Sequence of chain 1.A:
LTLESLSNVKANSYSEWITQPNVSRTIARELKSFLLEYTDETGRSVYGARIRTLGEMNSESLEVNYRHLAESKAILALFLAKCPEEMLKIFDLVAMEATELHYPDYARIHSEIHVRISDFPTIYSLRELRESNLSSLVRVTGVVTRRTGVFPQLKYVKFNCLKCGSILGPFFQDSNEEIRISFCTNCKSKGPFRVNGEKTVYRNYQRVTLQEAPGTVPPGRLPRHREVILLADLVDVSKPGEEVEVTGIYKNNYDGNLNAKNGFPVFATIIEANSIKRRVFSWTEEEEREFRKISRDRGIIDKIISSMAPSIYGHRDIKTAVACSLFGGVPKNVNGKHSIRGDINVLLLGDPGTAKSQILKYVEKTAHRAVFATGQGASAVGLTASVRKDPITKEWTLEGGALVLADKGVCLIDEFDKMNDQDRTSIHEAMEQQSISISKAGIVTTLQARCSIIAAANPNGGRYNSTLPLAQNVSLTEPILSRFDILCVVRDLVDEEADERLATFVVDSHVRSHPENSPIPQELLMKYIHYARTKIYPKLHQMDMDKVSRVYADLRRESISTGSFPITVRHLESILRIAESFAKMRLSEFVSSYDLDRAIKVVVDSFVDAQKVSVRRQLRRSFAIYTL

Binding-site contacts:
Ligand atom O3G contacts residue SER423 of chain 1.D at 3.6 Å (h-bond).
Ligand atom O1A contacts residue ALA421 of chain 1.D at 3.3 Å.
Ligand atom PG contacts residue MG1 of chain 1.V at 2.5 Å.
Ligand atom N6 contacts residue ILE568 of chain 1.D at 3.3 Å.
Ligand atom O2A contacts residue THR420 of chain 1.D at 3.1 Å (h-bond).
Ligand atom C5' contacts residue ARG808 of chain 1.A at 3.5 Å.
Ligand atom O3' contacts residue GLU811 of chain 1.A at 2.4 Å (salt-bridge).
Ligand atom O2B contacts residue GLY419 of chain 1.D at 2.5 Å (h-bond).
Ligand atom S1G contacts residue ARG808 of chain 1.A at 2.8 Å (salt-bridge).
Ligand atom O3G contacts residue MG1 of chain 1.V at 2.4 Å.
Ligand atom C8 contacts residue GLY419 of chain 1.D at 3.2 Å.
Ligand atom O3A contacts residue MG1 of chain 1.V at 3.3 Å.
Ligand atom O2' contacts residue GLU811 of chain 1.A at 3.6 Å (salt-bridge).
Ligand atom O3G contacts residue GLU481 of chain 1.D at 2.8 Å (salt-bridge).
Ligand atom C3' contacts residue GLU811 of chain 1.A at 3.5 Å.
Ligand atom N7 contacts residue ALA421 of chain 1.D at 3.4 Å.
Ligand atom O2G contacts residue ASN524 of chain 1.D at 2.7 Å (h-bond).
Ligand atom O2A contacts residue ALA421 of chain 1.D at 2.5 Å (h-bond).
Ligand atom PG contacts residue ASN524 of chain 1.D at 3.6 Å.
Ligand atom O2A contacts residue GLY419 of chain 1.D at 3.2 Å.
Ligand atom N7 contacts residue GLY419 of chain 1.D at 3.5 Å (h-bond).
Ligand atom N6 contacts residue PHE379 of chain 1.D at 3.2 Å (h-bond).
Ligand atom O3B contacts residue SER423 of chain 1.D at 2.7 Å (h-bond).
Ligand atom O1B contacts residue THR420 of chain 1.D at 3.5 Å (h-bond).
Ligand atom O2G contacts residue LYS422 of chain 1.D at 3.1 Å (salt-bridge).
Ligand atom O1A contacts residue GLN424 of chain 1.D at 3.0 Å (h-bond).
Ligand atom O2B contacts residue ARG808 of chain 1.A at 2.6 Å (salt-bridge).
Ligand atom C5 contacts residue ALA421 of chain 1.D at 3.5 Å (hydrophobic).
Ligand atom C2 contacts residue SER377 of chain 1.D at 3.3 Å.
Ligand atom O1B contacts residue ALA421 of chain 1.D at 3.4 Å (h-bond).
Ligand atom N1 contacts residue PHE379 of chain 1.D at 3.4 Å (h-bond).
Ligand atom O1A contacts residue SER423 of chain 1.D at 3.2 Å (h-bond).
Ligand atom O3B contacts residue MG1 of chain 1.V at 2.1 Å.
Ligand atom C8 contacts residue VAL807 of chain 1.A at 3.6 Å (hydrophobic).
Ligand atom O2' contacts residue HIS531 of chain 1.A at 3.5 Å (h-bond).
Ligand atom S1G contacts residue MG1 of chain 1.V at 3.3 Å.
Ligand atom O2B contacts residue PRO418 of chain 1.D at 3.4 Å.
Ligand atom O1B contacts residue LYS422 of chain 1.D at 3.3 Å (salt-bridge).
Ligand atom PB contacts residue MG1 of chain 1.V at 3.2 Å.
Ligand atom O3G contacts residue ASN524 of chain 1.D at 3.5 Å (h-bond).

Sequence of chain 1.D:
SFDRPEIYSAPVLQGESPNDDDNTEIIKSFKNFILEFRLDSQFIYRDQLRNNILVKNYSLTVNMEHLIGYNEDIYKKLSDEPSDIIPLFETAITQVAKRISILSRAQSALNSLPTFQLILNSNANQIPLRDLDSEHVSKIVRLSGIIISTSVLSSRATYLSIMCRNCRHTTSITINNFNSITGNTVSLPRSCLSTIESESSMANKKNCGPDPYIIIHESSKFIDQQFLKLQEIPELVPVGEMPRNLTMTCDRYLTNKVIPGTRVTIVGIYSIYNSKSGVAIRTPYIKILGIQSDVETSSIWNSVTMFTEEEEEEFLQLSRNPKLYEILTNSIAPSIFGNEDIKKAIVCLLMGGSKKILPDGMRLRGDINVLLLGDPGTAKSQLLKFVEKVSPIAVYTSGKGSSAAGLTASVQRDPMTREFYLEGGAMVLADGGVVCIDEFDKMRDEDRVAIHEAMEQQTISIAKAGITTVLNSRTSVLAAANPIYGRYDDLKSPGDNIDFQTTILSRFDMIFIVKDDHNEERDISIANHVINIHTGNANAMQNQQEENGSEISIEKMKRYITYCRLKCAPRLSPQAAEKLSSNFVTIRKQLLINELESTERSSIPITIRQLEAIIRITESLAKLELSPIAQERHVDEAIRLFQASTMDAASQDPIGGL

The small molecule below binds the protein below.
Small molecule (SMILES): Nc1ncnc2c1ncn2[C@@H]1O[C@H](COP(=O)(O)OP(=O)(O)OP(O)(O)=S)[C@@H](O)[C@H]1O